Binding-site contacts:
Ligand atom C14 contacts residue ARG230 of chain 1.A at 3.8 Å.
Ligand atom C14 contacts residue ARG231 of chain 1.A at 3.8 Å.
Ligand atom C15 contacts residue ARG231 of chain 1.A at 4.1 Å.
Ligand atom O03 contacts residue ARG230 of chain 1.A at 3.7 Å.
Ligand atom C12 contacts residue ARG231 of chain 1.A at 4.2 Å.
Ligand atom C10 contacts residue ARG230 of chain 1.A at 4.2 Å.
Ligand atom C12 contacts residue ARG230 of chain 1.A at 3.9 Å.
Ligand atom O03 contacts residue PHE239 of chain 1.A at 3.4 Å (h-bond).
Ligand atom O03 contacts residue GLU240 of chain 1.A at 4.3 Å.
Ligand atom C14 contacts residue LEU227 of chain 1.A at 4.4 Å (hydrophobic).
Ligand atom C11 contacts residue ARG231 of chain 1.A at 3.9 Å.
Ligand atom C13 contacts residue ARG231 of chain 1.A at 4.2 Å.
Ligand atom C13 contacts residue ARG230 of chain 1.A at 4.2 Å.
Ligand atom C13 contacts residue LEU227 of chain 1.A at 3.8 Å (hydrophobic).
Ligand atom C12 contacts residue LEU227 of chain 1.A at 4.0 Å (hydrophobic).
Ligand atom C07 contacts residue ARG231 of chain 1.A at 4.2 Å.

Sequence of chain 1.A:
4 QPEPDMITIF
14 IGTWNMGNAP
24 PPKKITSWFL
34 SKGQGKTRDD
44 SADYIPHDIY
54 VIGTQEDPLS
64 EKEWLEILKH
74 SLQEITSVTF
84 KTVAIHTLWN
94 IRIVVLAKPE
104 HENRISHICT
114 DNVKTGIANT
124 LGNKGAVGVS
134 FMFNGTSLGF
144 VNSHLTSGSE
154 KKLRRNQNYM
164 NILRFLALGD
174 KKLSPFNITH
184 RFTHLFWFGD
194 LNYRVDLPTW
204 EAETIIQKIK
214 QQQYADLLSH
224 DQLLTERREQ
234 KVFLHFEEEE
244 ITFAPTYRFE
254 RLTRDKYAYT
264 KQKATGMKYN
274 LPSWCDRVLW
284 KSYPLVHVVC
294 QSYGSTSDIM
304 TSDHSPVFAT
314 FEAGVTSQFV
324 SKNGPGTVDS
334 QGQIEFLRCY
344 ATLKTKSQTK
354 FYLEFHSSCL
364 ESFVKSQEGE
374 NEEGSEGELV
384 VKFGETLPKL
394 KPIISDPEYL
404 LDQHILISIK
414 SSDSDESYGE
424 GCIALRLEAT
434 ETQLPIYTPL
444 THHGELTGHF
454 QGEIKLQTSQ

A small-molecule ligand and the protein it binds are described below.
Small molecule (SMILES): CC(=O)N1CCCC2(CCCCCC2)C1